The small molecule below binds the protein below.
Small molecule (SMILES): CCc1ccc(CCOc2ccc(C[C@H]3SC(=O)NC3=O)cc2)nc1

Sequence of chain 1.B:
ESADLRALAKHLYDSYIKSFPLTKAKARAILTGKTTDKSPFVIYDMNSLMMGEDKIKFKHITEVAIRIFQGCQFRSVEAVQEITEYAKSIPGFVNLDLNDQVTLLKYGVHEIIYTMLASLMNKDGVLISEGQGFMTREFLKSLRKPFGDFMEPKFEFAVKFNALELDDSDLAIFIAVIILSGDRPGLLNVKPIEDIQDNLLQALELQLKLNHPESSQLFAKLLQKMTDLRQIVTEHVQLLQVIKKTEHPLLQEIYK

Binding-site contacts:
Ligand atom C2 contacts residue GLU56 of chain 1.B at 3.6 Å.
Ligand atom C20 contacts residue ARG85 of chain 1.B at 3.7 Å.
Ligand atom C24 contacts residue ILE123 of chain 1.B at 3.9 Å (hydrophobic).
Ligand atom C22 contacts residue ARG85 of chain 1.B at 3.8 Å.
Ligand atom O2 contacts residue ILE46 of chain 1.B at 3.5 Å.
Ligand atom O4 contacts residue ARG77 of chain 1.B at 3.4 Å (salt-bridge).
Ligand atom C15 contacts residue LEU127 of chain 1.B at 3.9 Å (hydrophobic).
Ligand atom N3 contacts residue PHE61 of chain 1.B at 3.8 Å.
Ligand atom C21 contacts residue ARG85 of chain 1.B at 3.8 Å.
Ligand atom O2 contacts residue PHE61 of chain 1.B at 3.1 Å.
Ligand atom S1 contacts residue MET145 of chain 1.B at 3.4 Å.
Ligand atom N3 contacts residue LEU52 of chain 1.B at 3.6 Å.
Ligand atom C6 contacts residue HIS63 of chain 1.B at 3.6 Å.
Ligand atom C4 contacts residue GLU56 of chain 1.B at 3.5 Å.
Ligand atom C23 contacts residue ARG85 of chain 1.B at 3.6 Å.
Ligand atom N18 contacts residue LEU127 of chain 1.B at 3.4 Å.
Ligand atom C17 contacts residue LEU127 of chain 1.B at 3.6 Å (hydrophobic).
Ligand atom O2 contacts residue LEU52 of chain 1.B at 3.2 Å.
Ligand atom O2 contacts residue GLU56 of chain 1.B at 3.0 Å.
Ligand atom C15 contacts residue CYS82 of chain 1.B at 3.8 Å (hydrophobic).
Ligand atom C6 contacts residue PHE61 of chain 1.B at 3.8 Å (hydrophobic).
Ligand atom C23 contacts residue ALA89 of chain 1.B at 3.7 Å (hydrophobic).
Ligand atom C9 contacts residue ILE138 of chain 1.B at 3.6 Å (hydrophobic).
Ligand atom N3 contacts residue GLU56 of chain 1.B at 2.7 Å (salt-bridge).
Ligand atom C10 contacts residue ILE138 of chain 1.B at 3.8 Å (hydrophobic).
Ligand atom C17 contacts residue ARG85 of chain 1.B at 3.7 Å.
Ligand atom S1 contacts residue PHE61 of chain 1.B at 3.4 Å.
Ligand atom C2 contacts residue LEU52 of chain 1.B at 3.3 Å (hydrophobic).
Ligand atom C4 contacts residue HIS63 of chain 1.B at 3.8 Å.
Ligand atom C2 contacts residue PHE61 of chain 1.B at 3.2 Å (hydrophobic).
Ligand atom O4 contacts residue ILE78 of chain 1.B at 3.8 Å.
Ligand atom O13 contacts residue MET161 of chain 1.B at 3.5 Å.
Ligand atom O4 contacts residue GLU56 of chain 1.B at 3.6 Å (salt-bridge).
Ligand atom C24 contacts residue MET126 of chain 1.B at 3.9 Å (hydrophobic).
Ligand atom C19 contacts residue LEU130 of chain 1.B at 3.8 Å (hydrophobic).
Ligand atom S1 contacts residue ILE138 of chain 1.B at 3.6 Å.
Ligand atom C12 contacts residue ILE78 of chain 1.B at 3.6 Å (hydrophobic).
Ligand atom O4 contacts residue HIS63 of chain 1.B at 3.1 Å.
Ligand atom C19 contacts residue ARG85 of chain 1.B at 3.6 Å.
Ligand atom N18 contacts residue ARG85 of chain 1.B at 3.6 Å.